Sequence of chain 1.A:
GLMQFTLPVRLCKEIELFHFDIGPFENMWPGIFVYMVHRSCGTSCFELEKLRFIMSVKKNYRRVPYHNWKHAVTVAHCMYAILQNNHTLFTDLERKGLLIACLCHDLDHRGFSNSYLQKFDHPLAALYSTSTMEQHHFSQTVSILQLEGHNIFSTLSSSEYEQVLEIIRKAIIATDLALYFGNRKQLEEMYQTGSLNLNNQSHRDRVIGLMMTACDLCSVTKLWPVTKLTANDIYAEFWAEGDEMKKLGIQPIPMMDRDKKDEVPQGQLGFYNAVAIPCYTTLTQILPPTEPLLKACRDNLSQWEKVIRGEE

Binding-site contacts:
Ligand atom C20 contacts residue MET267 of chain 1.A at 3.6 Å (hydrophobic).
Ligand atom C14 contacts residue PHE283 of chain 1.A at 3.6 Å (hydrophobic).
Ligand atom O8 contacts residue GLY279 of chain 1.A at 3.6 Å.
Ligand atom C22 contacts residue PHE250 of chain 1.A at 3.6 Å (hydrophobic).
Ligand atom C28 contacts residue PHE250 of chain 1.A at 3.4 Å (hydrophobic).
Ligand atom C19 contacts residue GLN280 of chain 1.A at 3.5 Å.
Ligand atom N5 contacts residue MET267 of chain 1.A at 3.5 Å.
Ligand atom C6 contacts residue GLY279 of chain 1.A at 3.3 Å.
Ligand atom C30 contacts residue GLU275 of chain 1.A at 3.4 Å.
Ligand atom C17 contacts residue PHE250 of chain 1.A at 3.7 Å (hydrophobic).
Ligand atom C6 contacts residue MET267 of chain 1.A at 3.5 Å (hydrophobic).
Ligand atom C29 contacts residue GLU275 of chain 1.A at 3.7 Å.
Ligand atom C26 contacts residue MET267 of chain 1.A at 3.7 Å (hydrophobic).
Ligand atom C30 contacts residue PRO266 of chain 1.A at 3.6 Å (hydrophobic).
Ligand atom C19 contacts residue TYR247 of chain 1.A at 3.3 Å (hydrophobic).
Ligand atom C7 contacts residue GLY279 of chain 1.A at 3.4 Å.
Ligand atom C30 contacts residue LYS272 of chain 1.A at 3.2 Å.
Ligand atom C24 contacts residue TYR247 of chain 1.A at 3.4 Å (hydrophobic).
Ligand atom C10 contacts residue GLY279 of chain 1.A at 3.5 Å.
Ligand atom C12 contacts residue PHE283 of chain 1.A at 3.6 Å (hydrophobic).
Ligand atom N5 contacts residue GLY279 of chain 1.A at 3.6 Å.
Ligand atom C10 contacts residue MET267 of chain 1.A at 3.7 Å (hydrophobic).
Ligand atom N1 contacts residue PHE283 of chain 1.A at 3.7 Å.
Ligand atom C24 contacts residue VAL276 of chain 1.A at 3.6 Å (hydrophobic).
Ligand atom N9 contacts residue PHE250 of chain 1.A at 3.5 Å.
Ligand atom C14 contacts residue TYR247 of chain 1.A at 3.6 Å (hydrophobic).
Ligand atom C21 contacts residue MET267 of chain 1.A at 3.5 Å (hydrophobic).
Ligand atom C13 contacts residue PHE283 of chain 1.A at 3.3 Å (hydrophobic).
Ligand atom O16 contacts residue GLN280 of chain 1.A at 3.0 Å (h-bond).
Ligand atom C20 contacts residue GLY279 of chain 1.A at 3.7 Å.
Ligand atom N5 contacts residue TYR247 of chain 1.A at 2.5 Å (h-bond).
Ligand atom C25 contacts residue MET267 of chain 1.A at 3.6 Å (hydrophobic).
Ligand atom C14 contacts residue GLN280 of chain 1.A at 3.6 Å.
Ligand atom C26 contacts residue PRO266 of chain 1.A at 3.6 Å (hydrophobic).
Ligand atom C6 contacts residue TYR247 of chain 1.A at 3.6 Å (hydrophobic).
Ligand atom C7 contacts residue TYR247 of chain 1.A at 3.4 Å (hydrophobic).
Ligand atom N11 contacts residue TYR78 of chain 1.A at 3.7 Å.
Ligand atom C26 contacts residue GLU275 of chain 1.A at 3.7 Å.
Ligand atom C29 contacts residue VAL276 of chain 1.A at 3.4 Å (hydrophobic).
Ligand atom C28 contacts residue HIS79 of chain 1.A at 3.7 Å.

The protein below binds the small molecule below.
Small molecule (SMILES): Cc1oc(-c2ccccc2)nc1CCn1ccn(-c2ccnn2-c2ccccc2)c1=O